This small molecule binds to this protein.
Small molecule (SMILES): Nc1ccn([C@H]2C[C@H](O)[C@@H](COP(=O)(O)O)O2)c(=O)n1

Sequence of chain 1.B:
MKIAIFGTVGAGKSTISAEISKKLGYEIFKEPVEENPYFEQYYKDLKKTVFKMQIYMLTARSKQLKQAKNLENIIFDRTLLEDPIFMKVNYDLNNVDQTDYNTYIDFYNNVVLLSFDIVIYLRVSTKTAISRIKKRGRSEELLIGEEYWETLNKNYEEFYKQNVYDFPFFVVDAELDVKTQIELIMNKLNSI

Binding-site contacts:
Ligand atom O5' contacts residue ARG78 of chain 1.B at 2.8 Å (salt-bridge).
Ligand atom O2 contacts residue MET53 of chain 1.B at 3.7 Å.
Ligand atom O1P contacts residue POP1 of chain 1.G at 2.9 Å (h-bond).
Ligand atom P contacts residue ARG78 of chain 1.B at 3.1 Å.
Ligand atom C2 contacts residue PHE86 of chain 1.B at 3.4 Å (hydrophobic).
Ligand atom C4 contacts residue PHE86 of chain 1.B at 3.4 Å (hydrophobic).
Ligand atom N3 contacts residue GLN54 of chain 1.B at 3.1 Å (h-bond).
Ligand atom C2 contacts residue GLN54 of chain 1.B at 3.8 Å.
Ligand atom O3' contacts residue GLU150 of chain 1.B at 2.7 Å (salt-bridge).
Ligand atom C3' contacts residue VAL9 of chain 1.B at 3.5 Å (hydrophobic).
Ligand atom C2' contacts residue TYR43 of chain 1.B at 3.3 Å (hydrophobic).
Ligand atom C3' contacts residue GLU150 of chain 1.B at 3.5 Å.
Ligand atom C5' contacts residue VAL33 of chain 1.B at 3.6 Å (hydrophobic).
Ligand atom C4 contacts residue ASP83 of chain 1.B at 3.6 Å.
Ligand atom O3P contacts residue ARG78 of chain 1.B at 2.4 Å (salt-bridge).
Ligand atom C2' contacts residue PHE86 of chain 1.B at 3.6 Å (hydrophobic).
Ligand atom O2 contacts residue PHE86 of chain 1.B at 3.6 Å.
Ligand atom O3P contacts residue VAL9 of chain 1.B at 3.5 Å.
Ligand atom N3 contacts residue PHE86 of chain 1.B at 3.2 Å.
Ligand atom O3' contacts residue TYR43 of chain 1.B at 2.7 Å (h-bond).
Ligand atom C4' contacts residue GLU150 of chain 1.B at 3.5 Å.
Ligand atom C2' contacts residue VAL9 of chain 1.B at 3.7 Å (hydrophobic).
Ligand atom O3P contacts residue POP1 of chain 1.G at 3.8 Å.
Ligand atom N4 contacts residue PHE86 of chain 1.B at 3.3 Å.
Ligand atom N4 contacts residue GLN54 of chain 1.B at 3.1 Å (h-bond).
Ligand atom P contacts residue MG1 of chain 1.F at 3.5 Å.
Ligand atom O2P contacts residue VAL9 of chain 1.B at 3.4 Å.
Ligand atom O2 contacts residue TYR42 of chain 1.B at 2.7 Å (h-bond).
Ligand atom O3P contacts residue LYS13 of chain 1.B at 2.6 Å (salt-bridge).
Ligand atom O2 contacts residue GLN54 of chain 1.B at 3.6 Å.
Ligand atom C5 contacts residue PHE86 of chain 1.B at 3.8 Å (hydrophobic).
Ligand atom O2P contacts residue POP1 of chain 1.G at 2.9 Å (h-bond).
Ligand atom N1 contacts residue PHE86 of chain 1.B at 3.7 Å.
Ligand atom O2P contacts residue MG1 of chain 1.F at 3.7 Å.
Ligand atom C3' contacts residue TYR43 of chain 1.B at 3.6 Å (hydrophobic).
Ligand atom C5 contacts residue ASP83 of chain 1.B at 3.7 Å.
Ligand atom P contacts residue POP1 of chain 1.G at 3.7 Å.
Ligand atom N4 contacts residue ASP83 of chain 1.B at 2.8 Å (salt-bridge).
Ligand atom O1P contacts residue MG1 of chain 1.F at 2.0 Å.
Ligand atom C4 contacts residue GLN54 of chain 1.B at 3.7 Å.